Binding-site contacts:
Ligand atom C7 contacts residue ASN189 of chain 1.B at 3.2 Å.
Ligand atom C4 contacts residue GLU187 of chain 1.B at 4.3 Å.
Ligand atom C7 contacts residue GLU187 of chain 1.B at 3.2 Å.
Ligand atom C5 contacts residue ARG227 of chain 1.B at 3.4 Å.
Ligand atom C8 contacts residue LEU338 of chain 1.A at 3.9 Å (hydrophobic).
Ligand atom O7 contacts residue GLU187 of chain 1.B at 3.0 Å (salt-bridge).
Ligand atom O7 contacts residue LEU338 of chain 1.A at 3.5 Å.
Ligand atom O3 contacts residue GLU187 of chain 1.B at 2.5 Å (salt-bridge).
Ligand atom O5 contacts residue GLU187 of chain 1.B at 3.6 Å (salt-bridge).
Ligand atom C6 contacts residue ARG227 of chain 1.B at 3.3 Å.
Ligand atom C3 contacts residue ASN189 of chain 1.B at 3.8 Å.
Ligand atom C5 contacts residue ASN189 of chain 1.B at 3.7 Å.
Ligand atom O6 contacts residue LYS339 of chain 1.A at 3.3 Å (salt-bridge).
Ligand atom C1 contacts residue ARG227 of chain 1.B at 4.0 Å.
Ligand atom O4 contacts residue GLU187 of chain 1.B at 4.3 Å.
Ligand atom C7 contacts residue ALA337 of chain 1.A at 4.2 Å (hydrophobic).
Ligand atom C7 contacts residue LYS339 of chain 1.A at 3.8 Å.
Ligand atom C7 contacts residue ARG188 of chain 1.B at 4.0 Å.
Ligand atom C2 contacts residue GLU187 of chain 1.B at 4.2 Å.
Ligand atom C1 contacts residue ASN189 of chain 1.B at 1.4 Å.
Ligand atom O7 contacts residue ASN189 of chain 1.B at 3.3 Å (h-bond).
Ligand atom O7 contacts residue ARG188 of chain 1.B at 3.6 Å.
Ligand atom O7 contacts residue ALA337 of chain 1.A at 3.0 Å (h-bond).
Ligand atom C3 contacts residue GLU187 of chain 1.B at 3.4 Å.
Ligand atom O6 contacts residue ARG227 of chain 1.B at 2.6 Å (salt-bridge).
Ligand atom N2 contacts residue ARG188 of chain 1.B at 3.9 Å.
Ligand atom C7 contacts residue LEU338 of chain 1.A at 4.2 Å (hydrophobic).
Ligand atom C8 contacts residue GLU187 of chain 1.B at 3.7 Å.
Ligand atom N2 contacts residue ASN189 of chain 1.B at 2.8 Å (h-bond).
Ligand atom O5 contacts residue ASN189 of chain 1.B at 2.5 Å (h-bond).
Ligand atom O4 contacts residue ARG227 of chain 1.B at 4.3 Å.
Ligand atom C2 contacts residue ASN189 of chain 1.B at 2.4 Å.
Ligand atom C8 contacts residue LYS339 of chain 1.A at 2.9 Å.
Ligand atom O6 contacts residue GLU187 of chain 1.B at 3.3 Å (salt-bridge).
Ligand atom O7 contacts residue ARG227 of chain 1.B at 4.2 Å.
Ligand atom N2 contacts residue GLU187 of chain 1.B at 3.2 Å.
Ligand atom O5 contacts residue ARG227 of chain 1.B at 3.6 Å (salt-bridge).
Ligand atom O7 contacts residue LYS339 of chain 1.A at 3.6 Å (salt-bridge).
Ligand atom C4 contacts residue ASN189 of chain 1.B at 4.3 Å.
Ligand atom C6 contacts residue LYS339 of chain 1.A at 3.7 Å.

Sequence of chain 1.B:
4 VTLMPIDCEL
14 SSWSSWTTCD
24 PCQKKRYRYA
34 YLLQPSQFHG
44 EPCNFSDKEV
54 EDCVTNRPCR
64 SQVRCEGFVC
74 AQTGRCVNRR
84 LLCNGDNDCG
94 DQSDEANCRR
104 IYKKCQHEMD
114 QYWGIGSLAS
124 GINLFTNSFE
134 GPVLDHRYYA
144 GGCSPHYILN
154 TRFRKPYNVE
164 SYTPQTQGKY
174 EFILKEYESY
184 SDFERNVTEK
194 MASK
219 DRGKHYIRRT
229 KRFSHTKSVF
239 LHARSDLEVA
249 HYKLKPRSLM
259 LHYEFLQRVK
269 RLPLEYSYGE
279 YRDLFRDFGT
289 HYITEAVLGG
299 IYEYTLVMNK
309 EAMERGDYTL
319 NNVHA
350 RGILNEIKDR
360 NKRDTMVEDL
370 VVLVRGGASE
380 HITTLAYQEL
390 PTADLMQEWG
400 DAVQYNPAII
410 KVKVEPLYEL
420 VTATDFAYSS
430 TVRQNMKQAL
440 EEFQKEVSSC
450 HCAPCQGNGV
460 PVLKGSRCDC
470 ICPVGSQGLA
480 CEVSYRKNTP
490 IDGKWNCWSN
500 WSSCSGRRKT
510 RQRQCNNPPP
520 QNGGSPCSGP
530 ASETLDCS

This protein binds this small molecule.
Small molecule (SMILES): CC(=O)N[C@H]1[C@H](O[C@H]2[C@H](O)[C@@H](NC(C)=O)CO[C@@H]2CO)O[C@H](CO)[C@@H](O)[C@@H]1O

Sequence of chain 1.A:
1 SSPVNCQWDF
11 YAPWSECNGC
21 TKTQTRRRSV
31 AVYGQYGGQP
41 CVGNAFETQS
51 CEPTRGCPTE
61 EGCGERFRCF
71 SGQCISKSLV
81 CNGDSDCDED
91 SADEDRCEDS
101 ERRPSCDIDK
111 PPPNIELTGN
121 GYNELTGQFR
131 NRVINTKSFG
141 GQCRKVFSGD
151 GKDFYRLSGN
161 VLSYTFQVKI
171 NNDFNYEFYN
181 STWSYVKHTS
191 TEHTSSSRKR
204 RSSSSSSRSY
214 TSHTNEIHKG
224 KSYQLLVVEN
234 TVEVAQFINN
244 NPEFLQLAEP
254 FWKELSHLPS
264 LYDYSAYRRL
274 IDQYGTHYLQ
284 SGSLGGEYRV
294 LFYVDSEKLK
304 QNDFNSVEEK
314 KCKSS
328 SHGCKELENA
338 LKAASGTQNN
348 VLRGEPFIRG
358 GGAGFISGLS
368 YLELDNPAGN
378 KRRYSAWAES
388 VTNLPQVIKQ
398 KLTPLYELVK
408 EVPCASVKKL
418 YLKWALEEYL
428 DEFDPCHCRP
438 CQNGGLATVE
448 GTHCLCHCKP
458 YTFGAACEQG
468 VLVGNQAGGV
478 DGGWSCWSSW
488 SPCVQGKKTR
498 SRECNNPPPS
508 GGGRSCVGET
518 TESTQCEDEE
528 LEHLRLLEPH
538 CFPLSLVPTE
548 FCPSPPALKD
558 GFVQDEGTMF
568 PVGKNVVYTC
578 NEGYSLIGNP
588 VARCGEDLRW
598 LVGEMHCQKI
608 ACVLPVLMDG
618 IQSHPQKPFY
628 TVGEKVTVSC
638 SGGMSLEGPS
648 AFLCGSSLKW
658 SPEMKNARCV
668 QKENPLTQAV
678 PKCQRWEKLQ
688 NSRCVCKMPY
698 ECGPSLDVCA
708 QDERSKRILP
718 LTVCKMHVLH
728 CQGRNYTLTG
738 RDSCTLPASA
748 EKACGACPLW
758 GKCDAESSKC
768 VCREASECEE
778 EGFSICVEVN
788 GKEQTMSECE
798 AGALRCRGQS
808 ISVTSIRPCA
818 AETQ